A small-molecule ligand and the protein it binds are described below.
Small molecule (SMILES): Nc1nc2c(c(=O)[nH]1)N=C(CNc1ccc(S(=O)(=O)Nc3nccs3)cc1)CN2

Sequence of chain 1.A:
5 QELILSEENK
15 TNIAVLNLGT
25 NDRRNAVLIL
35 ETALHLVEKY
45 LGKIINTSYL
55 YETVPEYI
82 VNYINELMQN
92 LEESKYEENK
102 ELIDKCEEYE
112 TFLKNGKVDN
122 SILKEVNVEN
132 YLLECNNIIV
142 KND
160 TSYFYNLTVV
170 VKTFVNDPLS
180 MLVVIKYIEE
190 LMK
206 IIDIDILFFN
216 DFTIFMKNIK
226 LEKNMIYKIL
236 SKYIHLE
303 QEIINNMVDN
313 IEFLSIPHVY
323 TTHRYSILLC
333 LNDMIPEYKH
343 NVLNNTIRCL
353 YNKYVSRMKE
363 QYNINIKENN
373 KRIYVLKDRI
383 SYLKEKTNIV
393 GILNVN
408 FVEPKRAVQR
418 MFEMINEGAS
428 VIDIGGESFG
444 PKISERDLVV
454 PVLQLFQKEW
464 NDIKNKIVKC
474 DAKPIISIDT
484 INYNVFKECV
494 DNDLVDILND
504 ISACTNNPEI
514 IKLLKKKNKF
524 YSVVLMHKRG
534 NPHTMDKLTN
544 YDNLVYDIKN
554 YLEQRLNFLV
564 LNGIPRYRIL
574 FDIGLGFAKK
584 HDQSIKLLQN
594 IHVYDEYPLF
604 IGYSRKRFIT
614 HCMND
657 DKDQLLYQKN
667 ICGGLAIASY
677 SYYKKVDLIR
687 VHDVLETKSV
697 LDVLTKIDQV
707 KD

Binding-site contacts:
Ligand atom N1 contacts residue PHE603 of chain 1.A at 3.6 Å.
Ligand atom C8 contacts residue GLY579 of chain 1.A at 3.7 Å.
Ligand atom C10 contacts residue GLY437 of chain 1.A at 3.5 Å.
Ligand atom N1 contacts residue ASN502 of chain 1.A at 2.7 Å (h-bond).
Ligand atom C12 contacts residue ARG610 of chain 1.A at 3.4 Å.
Ligand atom O2 contacts residue LYS609 of chain 1.A at 3.4 Å.
Ligand atom N4 contacts residue PHE580 of chain 1.A at 3.4 Å.
Ligand atom N5 contacts residue PHE580 of chain 1.A at 3.2 Å.
Ligand atom S2 contacts residue ARG610 of chain 1.A at 3.0 Å (salt-bridge).
Ligand atom C5 contacts residue ACT1 of chain 1.H at 3.4 Å.
Ligand atom C3 contacts residue LYS609 of chain 1.A at 3.7 Å.
Ligand atom C2 contacts residue ARG686 of chain 1.A at 3.6 Å.
Ligand atom C1 contacts residue ASP575 of chain 1.A at 3.2 Å.
Ligand atom N8 contacts residue ASP482 of chain 1.A at 2.8 Å (salt-bridge).
Ligand atom O1 contacts residue ARG610 of chain 1.A at 3.5 Å (salt-bridge).
Ligand atom C1 contacts residue ASN502 of chain 1.A at 3.6 Å.
Ligand atom C2 contacts residue ASP482 of chain 1.A at 3.7 Å.
Ligand atom N7 contacts residue ASP539 of chain 1.A at 3.6 Å (salt-bridge).
Ligand atom N4 contacts residue LYS609 of chain 1.A at 3.0 Å (salt-bridge).
Ligand atom N8 contacts residue ARG686 of chain 1.A at 3.4 Å.
Ligand atom C11 contacts residue ASP539 of chain 1.A at 3.1 Å.
Ligand atom C7 contacts residue PHE580 of chain 1.A at 3.5 Å (hydrophobic).
Ligand atom C4 contacts residue ARG686 of chain 1.A at 3.4 Å.
Ligand atom N6 contacts residue GLY437 of chain 1.A at 3.2 Å (h-bond).
Ligand atom C15 contacts residue PHE436 of chain 1.A at 3.3 Å (hydrophobic).
Ligand atom N3 contacts residue ASN502 of chain 1.A at 3.4 Å (h-bond).
Ligand atom O3 contacts residue LYS609 of chain 1.A at 2.5 Å (salt-bridge).
Ligand atom C4 contacts residue PHE580 of chain 1.A at 3.6 Å (hydrophobic).
Ligand atom C15 contacts residue ASP482 of chain 1.A at 3.7 Å.
Ligand atom C12 contacts residue ASP539 of chain 1.A at 3.3 Å.
Ligand atom C15 contacts residue ARG686 of chain 1.A at 3.2 Å.
Ligand atom N2 contacts residue ASP575 of chain 1.A at 2.7 Å (salt-bridge).
Ligand atom O2 contacts residue ARG610 of chain 1.A at 3.0 Å (salt-bridge).
Ligand atom N5 contacts residue PHE436 of chain 1.A at 3.3 Å.
Ligand atom C16 contacts residue LYS609 of chain 1.A at 3.5 Å.
Ligand atom N2 contacts residue MET529 of chain 1.A at 3.5 Å (h-bond).
Ligand atom N3 contacts residue ILE504 of chain 1.A at 3.6 Å.
Ligand atom S2 contacts residue GLY437 of chain 1.A at 3.1 Å (h-bond).
Ligand atom N1 contacts residue ASP575 of chain 1.A at 2.8 Å (salt-bridge).
Ligand atom O3 contacts residue GLY605 of chain 1.A at 3.4 Å (h-bond).